A small-molecule ligand and the protein it binds are described below.
Small molecule (SMILES): CC(=O)N[C@@H]1[C@@H](O)[C@H](O)[C@@H](CO)O[C@H]1O

Binding-site contacts:
Ligand atom C3 contacts residue ASN1071 of chain 1.B at 3.7 Å.
Ligand atom C1 contacts residue ASN1071 of chain 1.B at 1.4 Å.
Ligand atom C8 contacts residue ASN1071 of chain 1.B at 4.5 Å.
Ligand atom C5 contacts residue ALA703 of chain 1.B at 4.4 Å (hydrophobic).
Ligand atom C7 contacts residue ASN1071 of chain 1.B at 4.0 Å.
Ligand atom C4 contacts residue ASN1071 of chain 1.B at 4.2 Å.
Ligand atom O5 contacts residue ASN1071 of chain 1.B at 2.3 Å (h-bond).
Ligand atom N2 contacts residue ASN1071 of chain 1.B at 3.2 Å (h-bond).
Ligand atom O7 contacts residue ASN1071 of chain 1.B at 4.2 Å.
Ligand atom C8 contacts residue GLU1069 of chain 1.B at 4.2 Å.
Ligand atom C2 contacts residue ASN1071 of chain 1.B at 2.4 Å.
Ligand atom C6 contacts residue ALA703 of chain 1.B at 4.4 Å (hydrophobic).
Ligand atom O3 contacts residue ASN1071 of chain 1.B at 4.1 Å.
Ligand atom O6 contacts residue ASN1071 of chain 1.B at 4.4 Å.
Ligand atom C5 contacts residue ASN1071 of chain 1.B at 3.6 Å.

Sequence of chain 1.B:
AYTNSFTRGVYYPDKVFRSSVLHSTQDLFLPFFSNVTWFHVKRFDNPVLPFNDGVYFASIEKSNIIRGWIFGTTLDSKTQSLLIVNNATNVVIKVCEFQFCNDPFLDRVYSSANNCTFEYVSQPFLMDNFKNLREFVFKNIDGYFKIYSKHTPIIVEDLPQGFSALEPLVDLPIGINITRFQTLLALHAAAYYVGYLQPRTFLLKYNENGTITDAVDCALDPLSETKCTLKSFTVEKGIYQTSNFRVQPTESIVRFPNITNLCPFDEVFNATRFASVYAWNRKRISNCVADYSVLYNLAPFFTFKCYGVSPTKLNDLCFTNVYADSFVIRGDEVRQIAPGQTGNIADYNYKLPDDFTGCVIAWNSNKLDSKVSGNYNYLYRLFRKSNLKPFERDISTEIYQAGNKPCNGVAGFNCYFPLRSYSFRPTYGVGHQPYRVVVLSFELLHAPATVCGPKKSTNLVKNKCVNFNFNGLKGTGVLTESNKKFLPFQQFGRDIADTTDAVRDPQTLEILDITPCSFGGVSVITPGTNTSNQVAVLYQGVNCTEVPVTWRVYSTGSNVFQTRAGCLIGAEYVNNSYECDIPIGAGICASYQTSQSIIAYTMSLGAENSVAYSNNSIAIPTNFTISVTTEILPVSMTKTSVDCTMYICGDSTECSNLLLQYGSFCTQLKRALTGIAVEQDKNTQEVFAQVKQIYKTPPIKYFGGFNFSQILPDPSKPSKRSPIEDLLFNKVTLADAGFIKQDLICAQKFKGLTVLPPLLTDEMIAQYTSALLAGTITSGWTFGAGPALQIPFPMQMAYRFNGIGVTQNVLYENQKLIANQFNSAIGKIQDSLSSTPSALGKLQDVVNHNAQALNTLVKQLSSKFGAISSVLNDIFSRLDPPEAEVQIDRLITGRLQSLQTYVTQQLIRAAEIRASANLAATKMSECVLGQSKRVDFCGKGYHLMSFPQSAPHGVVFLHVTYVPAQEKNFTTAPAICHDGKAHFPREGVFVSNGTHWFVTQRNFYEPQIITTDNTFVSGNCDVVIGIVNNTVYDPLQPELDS